A small-molecule ligand and the protein it binds are described below.
Small molecule (SMILES): CC(=O)N[C@@H]1[C@@H](O)[C@H](O)[C@@H](CO)O[C@H]1O

Binding-site contacts:
Ligand atom C8 contacts residue TYR252 of chain 1.A at 3.7 Å (hydrophobic).
Ligand atom C4 contacts residue ASN255 of chain 1.A at 4.2 Å.
Ligand atom C7 contacts residue TYR252 of chain 1.A at 4.2 Å (hydrophobic).
Ligand atom O7 contacts residue TYR252 of chain 1.A at 3.6 Å.
Ligand atom C8 contacts residue PRO307 of chain 1.A at 4.0 Å (hydrophobic).
Ligand atom C1 contacts residue ASN255 of chain 1.A at 1.4 Å.
Ligand atom N2 contacts residue ASN255 of chain 1.A at 3.0 Å (h-bond).
Ligand atom C3 contacts residue ASN255 of chain 1.A at 3.8 Å.
Ligand atom C8 contacts residue ASP251 of chain 1.A at 4.2 Å.
Ligand atom C7 contacts residue ASN255 of chain 1.A at 3.6 Å.
Ligand atom O7 contacts residue LYS315 of chain 1.A at 4.1 Å.
Ligand atom O5 contacts residue ASN255 of chain 1.A at 2.3 Å (h-bond).
Ligand atom C2 contacts residue ASN255 of chain 1.A at 2.5 Å.
Ligand atom C5 contacts residue ASN255 of chain 1.A at 3.6 Å.
Ligand atom O7 contacts residue ASN255 of chain 1.A at 3.7 Å.

Sequence of chain 1.A:
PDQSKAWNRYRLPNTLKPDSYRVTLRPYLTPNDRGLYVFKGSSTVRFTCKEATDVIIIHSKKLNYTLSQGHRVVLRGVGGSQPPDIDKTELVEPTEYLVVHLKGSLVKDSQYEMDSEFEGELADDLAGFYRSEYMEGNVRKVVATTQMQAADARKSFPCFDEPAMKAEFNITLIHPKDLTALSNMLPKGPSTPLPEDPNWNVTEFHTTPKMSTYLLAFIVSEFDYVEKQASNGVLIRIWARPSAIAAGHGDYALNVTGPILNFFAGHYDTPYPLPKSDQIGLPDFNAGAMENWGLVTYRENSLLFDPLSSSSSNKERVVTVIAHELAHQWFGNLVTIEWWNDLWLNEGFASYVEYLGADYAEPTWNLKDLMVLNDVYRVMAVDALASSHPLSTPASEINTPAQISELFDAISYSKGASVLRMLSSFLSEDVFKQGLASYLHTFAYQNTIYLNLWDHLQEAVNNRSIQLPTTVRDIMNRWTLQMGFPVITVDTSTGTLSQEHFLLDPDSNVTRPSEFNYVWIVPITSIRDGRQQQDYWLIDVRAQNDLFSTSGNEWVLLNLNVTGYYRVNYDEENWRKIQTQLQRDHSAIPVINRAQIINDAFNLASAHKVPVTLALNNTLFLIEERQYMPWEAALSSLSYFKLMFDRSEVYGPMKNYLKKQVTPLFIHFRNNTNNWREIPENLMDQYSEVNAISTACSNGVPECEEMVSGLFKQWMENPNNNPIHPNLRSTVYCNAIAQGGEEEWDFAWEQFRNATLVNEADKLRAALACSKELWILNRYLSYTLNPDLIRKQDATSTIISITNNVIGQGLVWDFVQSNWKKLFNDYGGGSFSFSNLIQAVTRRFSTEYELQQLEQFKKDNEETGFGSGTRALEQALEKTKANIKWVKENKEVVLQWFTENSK